Binding-site contacts:
Ligand atom N contacts residue ASP77 of chain 1.E at 2.7 Å (salt-bridge).
Ligand atom O contacts residue LYS146 of chain 1.E at 3.3 Å (salt-bridge).
Ligand atom N contacts residue TYR7 of chain 1.E at 3.4 Å (h-bond).
Ligand atom CD contacts residue GLU63 of chain 1.E at 3.4 Å.
Ligand atom CA contacts residue GLU63 of chain 1.E at 3.3 Å.
Ligand atom O contacts residue TRP147 of chain 1.E at 2.9 Å (h-bond).
Ligand atom CD2 contacts residue TYR7 of chain 1.E at 3.3 Å (hydrophobic).
Ligand atom NE contacts residue TRP167 of chain 1.E at 3.4 Å.
Ligand atom CG2 contacts residue LEU81 of chain 1.E at 3.2 Å (hydrophobic).
Ligand atom CD2 contacts residue PHE9 of chain 1.E at 3.4 Å (hydrophobic).
Ligand atom CG contacts residue GLU63 of chain 1.E at 2.8 Å.
Ligand atom N contacts residue TYR99 of chain 1.E at 3.0 Å (h-bond).
Ligand atom N contacts residue TYR171 of chain 1.E at 3.0 Å (h-bond).
Ligand atom O contacts residue TYR84 of chain 1.E at 3.3 Å (h-bond).
Ligand atom CD1 contacts residue ARG97 of chain 1.E at 3.5 Å.
Ligand atom CA contacts residue TYR7 of chain 1.E at 3.1 Å (hydrophobic).
Ligand atom CD contacts residue TRP167 of chain 1.E at 3.4 Å (hydrophobic).
Ligand atom CB contacts residue ASP77 of chain 1.E at 3.5 Å.
Ligand atom N contacts residue TYR159 of chain 1.E at 3.4 Å.
Ligand atom N contacts residue GLU63 of chain 1.E at 3.1 Å (salt-bridge).
Ligand atom CD2 contacts residue LEU156 of chain 1.E at 3.5 Å (hydrophobic).
Ligand atom C contacts residue ASP77 of chain 1.E at 3.4 Å.
Ligand atom O contacts residue LYS66 of chain 1.E at 2.9 Å (salt-bridge).
Ligand atom CD2 contacts residue VAL76 of chain 1.E at 3.4 Å (hydrophobic).
Ligand atom CA contacts residue TYR159 of chain 1.E at 3.4 Å (hydrophobic).
Ligand atom CD1 contacts residue MET45 of chain 1.E at 3.5 Å (hydrophobic).
Ligand atom O contacts residue TYR159 of chain 1.E at 2.7 Å (h-bond).
Ligand atom CB contacts residue ARG97 of chain 1.E at 3.5 Å.
Ligand atom N contacts residue TYR7 of chain 1.E at 2.8 Å (h-bond).
Ligand atom OG contacts residue TYR99 of chain 1.E at 3.2 Å (h-bond).
Ligand atom C contacts residue TYR7 of chain 1.E at 3.3 Å (hydrophobic).
Ligand atom CD1 contacts residue HIS114 of chain 1.E at 3.2 Å.
Ligand atom C contacts residue THR143 of chain 1.E at 3.5 Å.
Ligand atom O contacts residue HIS70 of chain 1.E at 3.2 Å.
Ligand atom CD1 contacts residue GLU63 of chain 1.E at 3.5 Å.
Ligand atom OXT contacts residue THR143 of chain 1.E at 2.6 Å (h-bond).
Ligand atom CA contacts residue ASP77 of chain 1.E at 3.2 Å.
Ligand atom OXT contacts residue TYR84 of chain 1.E at 2.9 Å (h-bond).
Ligand atom CB contacts residue TYR159 of chain 1.E at 3.4 Å (hydrophobic).
Ligand atom CG2 contacts residue ASP77 of chain 1.E at 3.4 Å.

Sequence of chain 1.E:
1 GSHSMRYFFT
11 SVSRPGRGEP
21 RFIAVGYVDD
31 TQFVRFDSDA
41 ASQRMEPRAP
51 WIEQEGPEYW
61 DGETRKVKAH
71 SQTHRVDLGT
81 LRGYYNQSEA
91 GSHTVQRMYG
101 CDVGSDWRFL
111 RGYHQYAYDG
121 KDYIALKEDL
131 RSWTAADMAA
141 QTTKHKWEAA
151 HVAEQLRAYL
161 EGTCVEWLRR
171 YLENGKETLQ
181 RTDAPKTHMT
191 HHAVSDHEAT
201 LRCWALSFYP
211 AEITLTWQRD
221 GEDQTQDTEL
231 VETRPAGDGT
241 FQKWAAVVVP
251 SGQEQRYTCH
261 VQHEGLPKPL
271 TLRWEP

The small molecule below binds the protein below.
Small molecule (SMILES): CC(C)C[C@H](NC(=O)[C@@H](N)CCCN=C(N)N)C(=O)N[C@@H](CO)C(=O)N[C@@H](CO)C(=O)N1CCC[C@H]1C(=O)N[C@@H](CC(C)C)C(=O)N[C@@H](CC1=NC=NC1)C(=O)N[C@@H](Cc1ccccc1)C(=O)N[C@H](C(=O)O)C(C)C